Sequence of chain 1.FA:
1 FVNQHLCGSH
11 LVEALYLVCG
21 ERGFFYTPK

Sequence of chain 1.CA:
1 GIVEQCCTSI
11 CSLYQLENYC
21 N

This small molecule binds to this protein.
Small molecule (SMILES): Oc1cccc(O)c1

Sequence of chain 1.DA:
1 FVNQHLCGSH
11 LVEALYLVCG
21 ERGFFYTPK

Sequence of chain 1.BA:
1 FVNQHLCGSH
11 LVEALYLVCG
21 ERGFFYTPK

Binding-site contacts:
Ligand atom C6 contacts residue LEU11 of chain 1.DA at 3.9 Å (hydrophobic).
Ligand atom C5 contacts residue HIS5 of chain 1.BA at 4.2 Å.
Ligand atom C1 contacts residue LEU11 of chain 1.DA at 4.4 Å (hydrophobic).
Ligand atom C2 contacts residue LEU16 of chain 1.CA at 4.4 Å (hydrophobic).
Ligand atom C5 contacts residue CYS7 of chain 1.DA at 4.1 Å (hydrophobic).
Ligand atom C6 contacts residue HIS5 of chain 1.BA at 3.8 Å.
Ligand atom C3 contacts residue CYS11 of chain 1.CA at 3.9 Å (hydrophobic).
Ligand atom C3 contacts residue ILE10 of chain 1.CA at 4.2 Å (hydrophobic).
Ligand atom O3 contacts residue CYS6 of chain 1.CA at 2.5 Å (h-bond).
Ligand atom C1 contacts residue LEU16 of chain 1.CA at 4.2 Å (hydrophobic).
Ligand atom C5 contacts residue LEU11 of chain 1.DA at 3.6 Å (hydrophobic).
Ligand atom C4 contacts residue HIS5 of chain 1.BA at 4.3 Å.
Ligand atom O3 contacts residue VAL2 of chain 1.BA at 3.9 Å.
Ligand atom O1 contacts residue ALA14 of chain 1.DA at 3.6 Å.
Ligand atom O1 contacts residue LEU17 of chain 1.FA at 3.5 Å.
Ligand atom C4 contacts residue CYS6 of chain 1.CA at 3.2 Å (hydrophobic).
Ligand atom C1 contacts residue ALA14 of chain 1.DA at 4.4 Å (hydrophobic).
Ligand atom C4 contacts residue CYS7 of chain 1.DA at 3.9 Å (hydrophobic).
Ligand atom C3 contacts residue HIS5 of chain 1.BA at 4.1 Å.
Ligand atom C4 contacts residue LEU11 of chain 1.DA at 3.6 Å (hydrophobic).
Ligand atom O1 contacts residue CYS11 of chain 1.CA at 4.3 Å.
Ligand atom O3 contacts residue ILE10 of chain 1.CA at 3.3 Å.
Ligand atom C2 contacts residue HIS5 of chain 1.BA at 3.6 Å.
Ligand atom C2 contacts residue LEU11 of chain 1.DA at 4.4 Å (hydrophobic).
Ligand atom C6 contacts residue HIS10 of chain 1.DA at 3.9 Å.
Ligand atom O1 contacts residue LEU16 of chain 1.CA at 3.9 Å.
Ligand atom C1 contacts residue CYS11 of chain 1.CA at 4.4 Å (hydrophobic).
Ligand atom O3 contacts residue CYS11 of chain 1.CA at 2.9 Å (h-bond).
Ligand atom C5 contacts residue LEU6 of chain 1.BA at 4.0 Å (hydrophobic).
Ligand atom C2 contacts residue ILE10 of chain 1.CA at 4.0 Å (hydrophobic).
Ligand atom O3 contacts residue SER9 of chain 1.CA at 3.6 Å.
Ligand atom C3 contacts residue CYS6 of chain 1.CA at 3.3 Å (hydrophobic).
Ligand atom C4 contacts residue VAL2 of chain 1.BA at 4.2 Å (hydrophobic).
Ligand atom C1 contacts residue HIS5 of chain 1.BA at 3.3 Å.
Ligand atom C2 contacts residue CYS11 of chain 1.CA at 3.5 Å (hydrophobic).
Ligand atom C5 contacts residue HIS10 of chain 1.DA at 4.0 Å.
Ligand atom O1 contacts residue HIS5 of chain 1.BA at 3.1 Å (h-bond).
Ligand atom C3 contacts residue LEU11 of chain 1.DA at 4.0 Å (hydrophobic).